A small-molecule ligand and the protein it binds are described below.
Small molecule (SMILES): CC(=O)N[C@@H]1[C@@H](O)[C@H](O)[C@@H](CO)O[C@H]1O

Sequence of chain 46.A:
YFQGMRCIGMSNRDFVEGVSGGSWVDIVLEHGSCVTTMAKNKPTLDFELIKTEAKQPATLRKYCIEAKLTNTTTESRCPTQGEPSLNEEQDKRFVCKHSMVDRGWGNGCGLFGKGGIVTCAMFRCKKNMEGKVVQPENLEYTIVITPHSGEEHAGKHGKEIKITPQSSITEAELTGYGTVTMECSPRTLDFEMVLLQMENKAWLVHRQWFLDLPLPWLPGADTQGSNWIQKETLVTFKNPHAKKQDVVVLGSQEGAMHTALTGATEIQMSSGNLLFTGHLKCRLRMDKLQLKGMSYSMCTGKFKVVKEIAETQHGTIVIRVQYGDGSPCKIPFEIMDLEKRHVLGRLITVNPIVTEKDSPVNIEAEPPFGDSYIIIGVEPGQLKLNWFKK

Binding-site contacts:
Ligand atom C5 contacts residue ASN75 of chain 46.A at 3.2 Å.
Ligand atom O4 contacts residue NAG1 of chain 46.N at 1.6 Å.
Ligand atom C3 contacts residue NAG1 of chain 46.N at 3.3 Å.
Ligand atom O6 contacts residue NAG1 of chain 46.N at 4.1 Å.
Ligand atom N2 contacts residue ASN75 of chain 46.A at 3.0 Å (h-bond).
Ligand atom C4 contacts residue ASN75 of chain 46.A at 4.0 Å.
Ligand atom O6 contacts residue GLU46 of chain 46.B at 3.8 Å.
Ligand atom C8 contacts residue MET126 of chain 46.A at 3.7 Å (hydrophobic).
Ligand atom C6 contacts residue ASN75 of chain 46.A at 3.8 Å.
Ligand atom O3 contacts residue NAG1 of chain 46.N at 2.4 Å (h-bond).
Ligand atom C6 contacts residue NAG1 of chain 46.N at 3.4 Å.
Ligand atom C3 contacts residue ASN75 of chain 46.A at 3.5 Å.
Ligand atom O6 contacts residue THR48 of chain 46.B at 4.0 Å.
Ligand atom C8 contacts residue PHE98 of chain 46.A at 3.6 Å (hydrophobic).
Ligand atom C1 contacts residue ASN75 of chain 46.A at 1.3 Å.
Ligand atom C5 contacts residue NAG1 of chain 46.N at 3.7 Å.
Ligand atom O6 contacts residue CYS45 of chain 46.B at 3.4 Å (h-bond).
Ligand atom C4 contacts residue NAG1 of chain 46.N at 2.9 Å.
Ligand atom C8 contacts residue ASN75 of chain 46.A at 3.0 Å.
Ligand atom C6 contacts residue CYS45 of chain 46.B at 4.4 Å (hydrophobic).
Ligand atom C2 contacts residue NAG1 of chain 46.N at 4.1 Å.
Ligand atom O5 contacts residue THR48 of chain 46.B at 4.0 Å.
Ligand atom C7 contacts residue ASN75 of chain 46.A at 2.8 Å.
Ligand atom O6 contacts residue ASN75 of chain 46.A at 3.8 Å.
Ligand atom O7 contacts residue ASN75 of chain 46.A at 3.2 Å (h-bond).
Ligand atom C6 contacts residue THR48 of chain 46.B at 4.4 Å.
Ligand atom O7 contacts residue MET126 of chain 46.A at 3.1 Å.
Ligand atom C2 contacts residue ASN75 of chain 46.A at 2.6 Å.
Ligand atom O5 contacts residue ASN75 of chain 46.A at 2.1 Å (h-bond).
Ligand atom C7 contacts residue MET126 of chain 46.A at 3.8 Å (hydrophobic).

Sequence of chain 46.B:
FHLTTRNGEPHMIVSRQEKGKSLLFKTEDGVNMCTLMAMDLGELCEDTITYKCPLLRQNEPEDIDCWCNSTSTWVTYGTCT